Sequence of chain 1.B:
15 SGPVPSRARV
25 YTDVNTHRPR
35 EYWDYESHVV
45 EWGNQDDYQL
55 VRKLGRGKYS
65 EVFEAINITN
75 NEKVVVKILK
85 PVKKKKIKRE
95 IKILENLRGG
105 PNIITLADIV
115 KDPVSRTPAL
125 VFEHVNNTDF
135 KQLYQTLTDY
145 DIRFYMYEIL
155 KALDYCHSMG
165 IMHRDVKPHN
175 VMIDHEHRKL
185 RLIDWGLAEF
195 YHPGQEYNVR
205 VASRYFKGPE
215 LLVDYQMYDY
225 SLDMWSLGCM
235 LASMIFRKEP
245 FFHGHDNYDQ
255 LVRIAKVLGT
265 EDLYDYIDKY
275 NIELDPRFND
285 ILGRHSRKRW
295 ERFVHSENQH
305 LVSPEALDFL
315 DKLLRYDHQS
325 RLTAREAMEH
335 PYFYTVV

Binding-site contacts:
Ligand atom O10 contacts residue VAL66 of chain 1.B at 3.5 Å.
Ligand atom C04 contacts residue ILE187 of chain 1.B at 3.7 Å (hydrophobic).
Ligand atom C24 contacts residue HIS173 of chain 1.B at 3.5 Å.
Ligand atom C08 contacts residue ILE187 of chain 1.B at 3.7 Å (hydrophobic).
Ligand atom C07 contacts residue VAL79 of chain 1.B at 3.6 Å (hydrophobic).
Ligand atom N11 contacts residue VAL79 of chain 1.B at 3.7 Å.
Ligand atom C21 contacts residue GLY59 of chain 1.B at 3.7 Å.
Ligand atom C14 contacts residue LEU58 of chain 1.B at 3.9 Å (hydrophobic).
Ligand atom C24 contacts residue LEU58 of chain 1.B at 3.3 Å (hydrophobic).
Ligand atom C23 contacts residue LEU58 of chain 1.B at 3.6 Å (hydrophobic).
Ligand atom O03 contacts residue ILE187 of chain 1.B at 3.8 Å.
Ligand atom C09 contacts residue ILE187 of chain 1.B at 3.5 Å (hydrophobic).
Ligand atom C20 contacts residue HIS173 of chain 1.B at 3.6 Å.
Ligand atom C26 contacts residue LEU58 of chain 1.B at 3.8 Å (hydrophobic).
Ligand atom C18 contacts residue HIS173 of chain 1.B at 3.8 Å.
Ligand atom N13 contacts residue VAL66 of chain 1.B at 3.8 Å.
Ligand atom S16 contacts residue VAL129 of chain 1.B at 3.6 Å (h-bond).
Ligand atom C21 contacts residue ARG60 of chain 1.B at 3.5 Å.
Ligand atom C05 contacts residue PHE126 of chain 1.B at 3.8 Å (hydrophobic).
Ligand atom O03 contacts residue ASP188 of chain 1.B at 2.9 Å (salt-bridge).
Ligand atom C05 contacts residue ILE108 of chain 1.B at 3.8 Å (hydrophobic).
Ligand atom O01 contacts residue LYS81 of chain 1.B at 2.9 Å (salt-bridge).
Ligand atom C15 contacts residue LEU58 of chain 1.B at 3.8 Å (hydrophobic).
Ligand atom O01 contacts residue ASP188 of chain 1.B at 3.2 Å.
Ligand atom C19 contacts residue LEU58 of chain 1.B at 3.9 Å (hydrophobic).
Ligand atom C23 contacts residue GLY59 of chain 1.B at 3.9 Å.
Ligand atom C05 contacts residue ILE187 of chain 1.B at 3.6 Å (hydrophobic).
Ligand atom C19 contacts residue HIS173 of chain 1.B at 3.4 Å.
Ligand atom C08 contacts residue VAL66 of chain 1.B at 3.7 Å (hydrophobic).
Ligand atom C06 contacts residue ILE187 of chain 1.B at 3.8 Å (hydrophobic).
Ligand atom O03 contacts residue PHE126 of chain 1.B at 3.5 Å.
Ligand atom O10 contacts residue ILE187 of chain 1.B at 3.9 Å.
Ligand atom C20 contacts residue GLY59 of chain 1.B at 3.9 Å.
Ligand atom C17 contacts residue LEU58 of chain 1.B at 3.7 Å (hydrophobic).
Ligand atom C22 contacts residue GLY59 of chain 1.B at 3.7 Å.
Ligand atom O03 contacts residue ILE108 of chain 1.B at 3.9 Å.
Ligand atom C22 contacts residue ARG60 of chain 1.B at 3.8 Å.
Ligand atom C02 contacts residue ASP188 of chain 1.B at 3.2 Å.
Ligand atom C25 contacts residue LEU58 of chain 1.B at 3.2 Å (hydrophobic).
Ligand atom C02 contacts residue LYS81 of chain 1.B at 3.9 Å.

The protein below binds the small molecule below.
Small molecule (SMILES): O=C(O)c1ccc(Nc2nc(-c3ccc4ccccc4c3)cs2)cc1O